Binding-site contacts:
Ligand atom C34 contacts residue A001 of chain 1.D at 1.6 Å.
Ligand atom C1 contacts residue A001 of chain 1.D at 1.4 Å.
Ligand atom N19 contacts residue A001 of chain 1.D at 1.2 Å.
Ligand atom C20 contacts residue A001 of chain 1.D at 2.6 Å.
Ligand atom C13 contacts residue A001 of chain 1.D at 1.5 Å.
Ligand atom C12 contacts residue A001 of chain 1.D at 2.1 Å.
Ligand atom O contacts residue ASP25 of chain 1.B at 2.8 Å (salt-bridge).
Ligand atom C contacts residue A001 of chain 1.D at 1.0 Å.
Ligand atom C14 contacts residue A001 of chain 1.D at 1.2 Å.
Ligand atom C15 contacts residue GLY48 of chain 1.B at 3.0 Å.
Ligand atom C3 contacts residue A001 of chain 1.D at 0.7 Å.
Ligand atom S contacts residue A001 of chain 1.D at 1.8 Å (h-bond).
Ligand atom C35 contacts residue A001 of chain 1.D at 2.4 Å.
Ligand atom C6 contacts residue A001 of chain 1.D at 0.8 Å.
Ligand atom O9 contacts residue A001 of chain 1.D at 1.8 Å (h-bond).
Ligand atom N contacts residue A001 of chain 1.D at 1.6 Å.
Ligand atom C29 contacts residue A001 of chain 1.D at 2.9 Å.
Ligand atom C33 contacts residue A001 of chain 1.D at 0.8 Å.
Ligand atom C11 contacts residue A001 of chain 1.D at 0.8 Å.
Ligand atom O23 contacts residue ASP29 of chain 1.A at 2.9 Å (salt-bridge).
Ligand atom C17 contacts residue A001 of chain 1.D at 0.7 Å.
Ligand atom C2 contacts residue A001 of chain 1.D at 0.7 Å.
Ligand atom O9 contacts residue GLY49 of chain 1.B at 2.6 Å.
Ligand atom N16 contacts residue A001 of chain 1.D at 2.6 Å.
Ligand atom C31 contacts residue A001 of chain 1.D at 2.9 Å.
Ligand atom C4 contacts residue A001 of chain 1.D at 1.6 Å.
Ligand atom C12 contacts residue ILE84 of chain 1.B at 2.9 Å (hydrophobic).
Ligand atom C35 contacts residue GLY27 of chain 1.A at 3.0 Å.
Ligand atom O contacts residue ASP25 of chain 1.A at 2.9 Å (salt-bridge).
Ligand atom C15 contacts residue A001 of chain 1.D at 1.3 Å.
Ligand atom C7 contacts residue A001 of chain 1.D at 0.8 Å.
Ligand atom C10 contacts residue A001 of chain 1.D at 0.7 Å.
Ligand atom C34 contacts residue GLY27 of chain 1.A at 3.1 Å.
Ligand atom O26 contacts residue GLY48 of chain 1.A at 2.9 Å (h-bond).
Ligand atom O8 contacts residue A001 of chain 1.D at 1.8 Å (h-bond).
Ligand atom C32 contacts residue A001 of chain 1.D at 1.8 Å.
Ligand atom O9 contacts residue ILE50 of chain 1.B at 2.7 Å (h-bond).
Ligand atom O contacts residue A001 of chain 1.D at 0.9 Å.
Ligand atom C5 contacts residue A001 of chain 1.D at 0.4 Å.
Ligand atom C18 contacts residue A001 of chain 1.D at 1.2 Å.

This small molecule binds to this protein.
Small molecule (SMILES): COC(=O)N[C@H](C(=O)NCCCC[C@@H](CO)N(CC(C)C)S(=O)(=O)c1ccc(N)cc1)C(c1ccccc1)c1ccccc1

Sequence of chain 1.B:
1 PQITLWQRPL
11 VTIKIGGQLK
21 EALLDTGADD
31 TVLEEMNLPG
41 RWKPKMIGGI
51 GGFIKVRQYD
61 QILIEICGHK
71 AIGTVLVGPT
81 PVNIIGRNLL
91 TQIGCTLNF

Sequence of chain 1.A:
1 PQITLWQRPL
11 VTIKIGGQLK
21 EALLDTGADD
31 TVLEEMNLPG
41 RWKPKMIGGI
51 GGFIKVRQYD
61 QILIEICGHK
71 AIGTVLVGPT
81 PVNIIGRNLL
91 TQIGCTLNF